Sequence of chain 1.A:
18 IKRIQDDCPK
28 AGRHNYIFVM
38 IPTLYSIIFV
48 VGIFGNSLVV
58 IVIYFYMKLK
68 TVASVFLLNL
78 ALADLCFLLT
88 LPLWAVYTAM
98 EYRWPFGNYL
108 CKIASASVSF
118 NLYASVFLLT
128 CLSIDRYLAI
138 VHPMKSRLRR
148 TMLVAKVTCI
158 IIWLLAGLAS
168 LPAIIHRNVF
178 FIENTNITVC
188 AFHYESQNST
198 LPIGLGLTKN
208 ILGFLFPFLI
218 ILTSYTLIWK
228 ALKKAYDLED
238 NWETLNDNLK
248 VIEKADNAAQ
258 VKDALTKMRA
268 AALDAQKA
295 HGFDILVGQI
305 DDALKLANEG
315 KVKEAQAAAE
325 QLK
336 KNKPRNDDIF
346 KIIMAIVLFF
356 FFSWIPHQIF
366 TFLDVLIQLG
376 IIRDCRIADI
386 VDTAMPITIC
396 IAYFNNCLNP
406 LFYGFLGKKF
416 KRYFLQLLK

Binding-site contacts:
Ligand atom C15 contacts residue PHE51 of chain 1.A at 4.2 Å (hydrophobic).
Ligand atom C19 contacts residue LEU422 of chain 1.A at 4.0 Å (hydrophobic).
Ligand atom C27 contacts residue ILE50 of chain 1.A at 4.2 Å (hydrophobic).
Ligand atom C7 contacts residue PHE51 of chain 1.A at 4.1 Å (hydrophobic).
Ligand atom C22 contacts residue ILE50 of chain 1.A at 3.8 Å (hydrophobic).
Ligand atom C26 contacts residue PHE46 of chain 1.A at 4.1 Å (hydrophobic).
Ligand atom C18 contacts residue SER54 of chain 1.A at 3.6 Å.
Ligand atom C18 contacts residue ILE58 of chain 1.A at 4.0 Å (hydrophobic).
Ligand atom C19 contacts residue LEU55 of chain 1.A at 3.8 Å (hydrophobic).
Ligand atom C25 contacts residue ILE50 of chain 1.A at 3.8 Å (hydrophobic).
Ligand atom C5 contacts residue LEU55 of chain 1.A at 4.3 Å (hydrophobic).
Ligand atom C3 contacts residue LEU422 of chain 1.A at 3.8 Å (hydrophobic).
Ligand atom C16 contacts residue ILE50 of chain 1.A at 4.0 Å (hydrophobic).
Ligand atom C8 contacts residue LEU55 of chain 1.A at 4.4 Å (hydrophobic).
Ligand atom C15 contacts residue ILE50 of chain 1.A at 4.3 Å (hydrophobic).
Ligand atom C6 contacts residue LEU55 of chain 1.A at 4.3 Å (hydrophobic).
Ligand atom C16 contacts residue SER54 of chain 1.A at 4.4 Å.
Ligand atom C4 contacts residue LEU422 of chain 1.A at 3.7 Å (hydrophobic).
Ligand atom O1 contacts residue LEU422 of chain 1.A at 2.8 Å (h-bond).
Ligand atom C19 contacts residue ILE58 of chain 1.A at 4.1 Å (hydrophobic).
Ligand atom C6 contacts residue PHE51 of chain 1.A at 4.3 Å (hydrophobic).
Ligand atom C2 contacts residue LEU422 of chain 1.A at 4.3 Å (hydrophobic).

This small molecule binds to this protein.
Small molecule (SMILES): CC(C)CCC[C@@H](C)[C@H]1CC[C@H]2[C@@H]3CC=C4C[C@@H](O)CC[C@]4(C)[C@H]3CC[C@]12C